Binding-site contacts:
Ligand atom CA contacts residue TYR61 of chain 1.B at 4.1 Å (hydrophobic).
Ligand atom C contacts residue TYR61 of chain 1.B at 3.7 Å (hydrophobic).
Ligand atom CD contacts residue LEU138 of chain 1.B at 4.1 Å (hydrophobic).
Ligand atom O contacts residue SER142 of chain 1.B at 3.9 Å.
Ligand atom CA contacts residue PRO89 of chain 1.B at 4.2 Å (hydrophobic).
Ligand atom OXT contacts residue ARG96 of chain 1.B at 2.8 Å (salt-bridge).
Ligand atom OE1 contacts residue LEU138 of chain 1.B at 4.2 Å.
Ligand atom O contacts residue LEU90 of chain 1.B at 3.7 Å.
Ligand atom CB contacts residue LEU138 of chain 1.B at 4.1 Å (hydrophobic).
Ligand atom C contacts residue ARG96 of chain 1.B at 3.5 Å.
Ligand atom O contacts residue THR91 of chain 1.B at 3.0 Å (h-bond).
Ligand atom CG contacts residue LEU138 of chain 1.B at 3.7 Å (hydrophobic).
Ligand atom O contacts residue ARG96 of chain 1.B at 2.7 Å (salt-bridge).
Ligand atom CG contacts residue TYR61 of chain 1.B at 4.3 Å (hydrophobic).
Ligand atom N contacts residue GLU193 of chain 1.B at 2.8 Å (salt-bridge).
Ligand atom OXT contacts residue GLY141 of chain 1.B at 3.3 Å.
Ligand atom OE1 contacts residue SER142 of chain 1.B at 3.3 Å (h-bond).
Ligand atom OE1 contacts residue THR143 of chain 1.B at 3.1 Å (h-bond).
Ligand atom CA contacts residue THR91 of chain 1.B at 3.4 Å.
Ligand atom O contacts residue PRO89 of chain 1.B at 3.8 Å.
Ligand atom OE1 contacts residue GLY141 of chain 1.B at 3.6 Å.
Ligand atom CB contacts residue GLU193 of chain 1.B at 4.0 Å.
Ligand atom CB contacts residue TYR61 of chain 1.B at 3.6 Å (hydrophobic).
Ligand atom C contacts residue SER142 of chain 1.B at 3.3 Å.
Ligand atom CD contacts residue THR143 of chain 1.B at 3.2 Å.
Ligand atom C contacts residue THR91 of chain 1.B at 3.7 Å.
Ligand atom N contacts residue TYR220 of chain 1.B at 3.7 Å.
Ligand atom N contacts residue PRO89 of chain 1.B at 3.0 Å (h-bond).
Ligand atom OXT contacts residue SER142 of chain 1.B at 2.8 Å (h-bond).
Ligand atom CD contacts residue GLU193 of chain 1.B at 3.9 Å.
Ligand atom OE2 contacts residue THR143 of chain 1.B at 2.6 Å (h-bond).
Ligand atom CA contacts residue GLU193 of chain 1.B at 3.4 Å.
Ligand atom O contacts residue TYR61 of chain 1.B at 3.6 Å.
Ligand atom N contacts residue THR91 of chain 1.B at 2.9 Å (h-bond).
Ligand atom N contacts residue SER142 of chain 1.B at 4.1 Å.
Ligand atom OE2 contacts residue GLU193 of chain 1.B at 3.6 Å.
Ligand atom OXT contacts residue TYR61 of chain 1.B at 3.4 Å.
Ligand atom CG contacts residue GLU193 of chain 1.B at 3.6 Å.
Ligand atom N contacts residue TYR61 of chain 1.B at 4.0 Å.
Ligand atom CA contacts residue SER142 of chain 1.B at 3.3 Å.

A small-molecule ligand and the protein it binds are described below.
Small molecule (SMILES): N[C@@H](CCC(=O)O)C(=O)O

Sequence of chain 1.B:
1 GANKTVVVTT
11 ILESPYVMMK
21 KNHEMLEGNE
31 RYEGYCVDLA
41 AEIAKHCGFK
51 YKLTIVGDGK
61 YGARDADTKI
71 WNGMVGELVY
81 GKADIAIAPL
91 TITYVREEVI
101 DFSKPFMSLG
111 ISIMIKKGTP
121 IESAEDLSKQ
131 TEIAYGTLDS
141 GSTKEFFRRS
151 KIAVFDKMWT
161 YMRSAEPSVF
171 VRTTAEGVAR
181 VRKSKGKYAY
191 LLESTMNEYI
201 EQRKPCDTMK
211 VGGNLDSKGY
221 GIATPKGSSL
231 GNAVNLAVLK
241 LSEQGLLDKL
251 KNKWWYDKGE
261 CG